This small molecule binds to this protein.
Small molecule (SMILES): CC1O[Rh+]23(O)OC(C)O[Rh+]2(O)(O1)OC(C(F)(F)F)O3

Sequence of chain 1.A:
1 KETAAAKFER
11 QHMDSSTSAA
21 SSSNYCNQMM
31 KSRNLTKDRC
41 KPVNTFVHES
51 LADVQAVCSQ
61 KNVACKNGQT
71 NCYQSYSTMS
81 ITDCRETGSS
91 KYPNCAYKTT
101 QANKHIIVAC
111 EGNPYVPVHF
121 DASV

Binding-site contacts:
Ligand atom O9 contacts residue HIS119 of chain 1.A at 3.1 Å (h-bond).
Ligand atom C1 contacts residue VAL118 of chain 1.A at 3.4 Å (hydrophobic).
Ligand atom RH1 contacts residue LYS7 of chain 1.A at 4.4 Å.
Ligand atom O1 contacts residue LYS7 of chain 1.A at 3.4 Å.
Ligand atom O2 contacts residue HIS119 of chain 1.A at 3.2 Å (h-bond).
Ligand atom O2 contacts residue VAL118 of chain 1.A at 3.3 Å (h-bond).
Ligand atom C2 contacts residue VAL118 of chain 1.A at 3.3 Å (hydrophobic).
Ligand atom C2 contacts residue LYS7 of chain 1.A at 4.0 Å.
Ligand atom C3 contacts residue VAL118 of chain 1.A at 3.8 Å (hydrophobic).
Ligand atom O4 contacts residue HIS119 of chain 1.A at 3.1 Å (h-bond).
Ligand atom C2 contacts residue HIS119 of chain 1.A at 4.4 Å.
Ligand atom C1 contacts residue LYS7 of chain 1.A at 4.2 Å.
Ligand atom C1 contacts residue GLN11 of chain 1.A at 3.9 Å.
Ligand atom C2 contacts residue GLN11 of chain 1.A at 3.3 Å.
Ligand atom C1 contacts residue HIS119 of chain 1.A at 4.3 Å.
Ligand atom O2 contacts residue PHE120 of chain 1.A at 4.4 Å.
Ligand atom O7 contacts residue VAL118 of chain 1.A at 4.4 Å.
Ligand atom C4 contacts residue GLU111 of chain 1.A at 3.8 Å.
Ligand atom C3 contacts residue HIS119 of chain 1.A at 4.2 Å.
Ligand atom O1 contacts residue GLN11 of chain 1.A at 4.3 Å.
Ligand atom C2 contacts residue HIS12 of chain 1.A at 4.2 Å.
Ligand atom C4 contacts residue VAL118 of chain 1.A at 3.9 Å (hydrophobic).
Ligand atom O8 contacts residue VAL118 of chain 1.A at 3.6 Å.
Ligand atom C2 contacts residue PHE8 of chain 1.A at 4.2 Å (hydrophobic).
Ligand atom F1 contacts residue LYS41 of chain 1.A at 4.2 Å.
Ligand atom RH2 contacts residue HIS119 of chain 1.A at 2.3 Å.
Ligand atom O8 contacts residue HIS119 of chain 1.A at 3.1 Å.
Ligand atom O1 contacts residue VAL118 of chain 1.A at 4.2 Å.
Ligand atom C5 contacts residue HIS119 of chain 1.A at 4.3 Å.